Binding-site contacts:
Ligand atom C4 contacts residue ASN97 of chain 1.A at 4.2 Å.
Ligand atom O7 contacts residue ASN97 of chain 1.A at 2.9 Å (h-bond).
Ligand atom C6 contacts residue GLU511 of chain 1.A at 3.8 Å.
Ligand atom C1 contacts residue ASN97 of chain 1.A at 1.4 Å.
Ligand atom N2 contacts residue ASN97 of chain 1.A at 2.8 Å (h-bond).
Ligand atom C6 contacts residue GLU511 of chain 1.A at 4.0 Å.
Ligand atom O7 contacts residue SER98 of chain 1.A at 4.2 Å.
Ligand atom O7 contacts residue LEU509 of chain 1.A at 4.4 Å.
Ligand atom C8 contacts residue PHE512 of chain 1.A at 4.0 Å (hydrophobic).
Ligand atom C5 contacts residue GLU511 of chain 1.A at 4.0 Å.
Ligand atom O5 contacts residue ASN97 of chain 1.A at 2.4 Å (h-bond).
Ligand atom O3 contacts residue GLU511 of chain 1.A at 4.2 Å.
Ligand atom C3 contacts residue ASN97 of chain 1.A at 3.8 Å.
Ligand atom O4 contacts residue GLU511 of chain 1.A at 4.4 Å.
Ligand atom C1 contacts residue GLU511 of chain 1.A at 3.8 Å.
Ligand atom C1 contacts residue LEU152 of chain 1.A at 4.1 Å (hydrophobic).
Ligand atom N2 contacts residue LEU152 of chain 1.A at 3.6 Å.
Ligand atom C7 contacts residue ASN97 of chain 1.A at 3.2 Å.
Ligand atom C1 contacts residue GLU511 of chain 1.A at 4.3 Å.
Ligand atom O6 contacts residue GLU511 of chain 1.A at 2.9 Å (salt-bridge).
Ligand atom C8 contacts residue LEU94 of chain 1.A at 3.9 Å (hydrophobic).
Ligand atom C7 contacts residue LEU152 of chain 1.A at 4.2 Å (hydrophobic).
Ligand atom C2 contacts residue GLU511 of chain 1.A at 3.8 Å.
Ligand atom C2 contacts residue ASN97 of chain 1.A at 2.4 Å.
Ligand atom O6 contacts residue ASN97 of chain 1.A at 4.5 Å.
Ligand atom C5 contacts residue ASN97 of chain 1.A at 3.7 Å.
Ligand atom C3 contacts residue GLU511 of chain 1.A at 4.3 Å.
Ligand atom C5 contacts residue GLU511 of chain 1.A at 3.9 Å.
Ligand atom O5 contacts residue GLU511 of chain 1.A at 3.0 Å (salt-bridge).
Ligand atom O7 contacts residue LEU94 of chain 1.A at 4.2 Å.
Ligand atom C7 contacts residue LEU94 of chain 1.A at 4.5 Å (hydrophobic).
Ligand atom C2 contacts residue LEU152 of chain 1.A at 4.5 Å (hydrophobic).

Sequence of chain 1.A:
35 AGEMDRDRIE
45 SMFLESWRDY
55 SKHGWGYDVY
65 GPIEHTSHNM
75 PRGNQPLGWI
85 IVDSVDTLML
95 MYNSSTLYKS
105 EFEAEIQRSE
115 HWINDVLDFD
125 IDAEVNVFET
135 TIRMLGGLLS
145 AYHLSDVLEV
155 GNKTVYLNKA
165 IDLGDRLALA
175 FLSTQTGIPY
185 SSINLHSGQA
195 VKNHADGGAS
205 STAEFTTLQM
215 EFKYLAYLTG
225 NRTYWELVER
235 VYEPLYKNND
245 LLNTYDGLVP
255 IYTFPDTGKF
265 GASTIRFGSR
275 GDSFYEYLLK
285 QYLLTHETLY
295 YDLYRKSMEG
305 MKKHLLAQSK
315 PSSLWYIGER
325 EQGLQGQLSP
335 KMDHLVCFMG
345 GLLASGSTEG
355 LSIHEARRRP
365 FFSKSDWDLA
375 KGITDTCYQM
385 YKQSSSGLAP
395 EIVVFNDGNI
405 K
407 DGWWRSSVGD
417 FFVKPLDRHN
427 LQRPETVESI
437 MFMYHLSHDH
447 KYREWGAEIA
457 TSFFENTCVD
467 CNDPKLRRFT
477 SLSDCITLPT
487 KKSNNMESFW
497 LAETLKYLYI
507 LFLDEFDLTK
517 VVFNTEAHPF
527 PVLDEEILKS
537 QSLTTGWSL

A small-molecule ligand and the protein it binds are described below.
Small molecule (SMILES): CC(=O)N[C@H]1[C@@H](O[C@H]2[C@H](O)[C@@H](NC(C)=O)CO[C@@H]2CO)O[C@H](CO)[C@@H](O[C@@H]2O[C@H](CO[C@H]3O[C@H](CO[C@H]4O[C@H](CO)[C@@H](O)[C@H](O)[C@@H]4O)[C@@H](O)[C@H](O[C@H]4O[C@H](CO)[C@@H](O)[C@H](O)[C@@H]4O)[C@@H]3O)[C@@H](O)[C@H](O[C@H]3O[C@H](CO)[C@@H](O)[C@H](O)[C@@H]3O)[C@@H]2O)[C@@H]1O